Sequence of chain 1.A:
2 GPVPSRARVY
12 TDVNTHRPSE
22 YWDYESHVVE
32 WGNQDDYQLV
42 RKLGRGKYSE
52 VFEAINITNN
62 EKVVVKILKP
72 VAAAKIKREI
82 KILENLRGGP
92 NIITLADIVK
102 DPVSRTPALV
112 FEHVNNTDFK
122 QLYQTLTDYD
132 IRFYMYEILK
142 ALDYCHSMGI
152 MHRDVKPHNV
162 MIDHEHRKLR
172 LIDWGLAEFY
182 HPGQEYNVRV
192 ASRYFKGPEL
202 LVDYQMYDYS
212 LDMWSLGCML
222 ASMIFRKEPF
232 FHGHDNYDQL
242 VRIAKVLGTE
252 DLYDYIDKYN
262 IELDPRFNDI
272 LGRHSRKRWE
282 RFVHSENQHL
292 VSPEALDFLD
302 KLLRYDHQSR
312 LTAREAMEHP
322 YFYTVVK

The protein below binds the small molecule below.
Small molecule (SMILES): CCc1ccccc1-c1ccc(CNCCc2nc3ccccc3[nH]2)cc1C

Binding-site contacts:
Ligand atom C19 contacts residue GLY45 of chain 1.A at 3.6 Å.
Ligand atom C14 contacts residue PRO158 of chain 1.A at 3.5 Å (hydrophobic).
Ligand atom C4 contacts residue MET136 of chain 1.A at 3.7 Å (hydrophobic).
Ligand atom C17 contacts residue LEU44 of chain 1.A at 3.5 Å (hydrophobic).
Ligand atom C19 contacts residue VAL52 of chain 1.A at 3.7 Å (hydrophobic).
Ligand atom C21 contacts residue HIS159 of chain 1.A at 3.9 Å.
Ligand atom C13 contacts residue PRO158 of chain 1.A at 3.8 Å (hydrophobic).
Ligand atom C21 contacts residue MET162 of chain 1.A at 3.9 Å (hydrophobic).
Ligand atom C15 contacts residue HIS159 of chain 1.A at 3.5 Å.
Ligand atom C10 contacts residue VAL161 of chain 1.A at 3.4 Å (hydrophobic).
Ligand atom C18 contacts residue GLY45 of chain 1.A at 3.7 Å.
Ligand atom C24 contacts residue LEU123 of chain 1.A at 3.8 Å (hydrophobic).
Ligand atom C contacts residue PRO158 of chain 1.A at 3.9 Å (hydrophobic).
Ligand atom C17 contacts residue MET162 of chain 1.A at 3.8 Å (hydrophobic).
Ligand atom C14 contacts residue VAL161 of chain 1.A at 3.7 Å (hydrophobic).
Ligand atom C24 contacts residue TYR124 of chain 1.A at 3.6 Å (hydrophobic).
Ligand atom C14 contacts residue HIS159 of chain 1.A at 3.5 Å.
Ligand atom C10 contacts residue PRO158 of chain 1.A at 3.4 Å (hydrophobic).
Ligand atom C16 contacts residue MET162 of chain 1.A at 3.9 Å (hydrophobic).
Ligand atom C11 contacts residue VAL161 of chain 1.A at 3.8 Å (hydrophobic).
Ligand atom C12 contacts residue VAL161 of chain 1.A at 3.4 Å (hydrophobic).
Ligand atom C20 contacts residue MET162 of chain 1.A at 3.8 Å (hydrophobic).
Ligand atom C18 contacts residue LEU44 of chain 1.A at 3.3 Å (hydrophobic).
Ligand atom C2 contacts residue MET220 of chain 1.A at 3.7 Å (hydrophobic).
Ligand atom C contacts residue TYR124 of chain 1.A at 3.7 Å (hydrophobic).
Ligand atom C22 contacts residue LEU123 of chain 1.A at 3.8 Å (hydrophobic).
Ligand atom N contacts residue VAL161 of chain 1.A at 2.9 Å (h-bond).
Ligand atom C19 contacts residue MET162 of chain 1.A at 3.7 Å (hydrophobic).
Ligand atom C3 contacts residue MET224 of chain 1.A at 3.7 Å (hydrophobic).
Ligand atom C12 contacts residue LEU123 of chain 1.A at 3.8 Å (hydrophobic).
Ligand atom C13 contacts residue VAL161 of chain 1.A at 3.3 Å (hydrophobic).
Ligand atom C3 contacts residue MET220 of chain 1.A at 3.8 Å (hydrophobic).
Ligand atom C18 contacts residue MET162 of chain 1.A at 3.7 Å (hydrophobic).
Ligand atom C1 contacts residue PRO158 of chain 1.A at 3.3 Å (hydrophobic).
Ligand atom N contacts residue PRO158 of chain 1.A at 2.9 Å (h-bond).
Ligand atom C13 contacts residue PHE120 of chain 1.A at 3.8 Å (hydrophobic).
Ligand atom C contacts residue MET224 of chain 1.A at 3.9 Å (hydrophobic).
Ligand atom N2 contacts residue HIS159 of chain 1.A at 2.7 Å (h-bond).
Ligand atom C1 contacts residue MET220 of chain 1.A at 3.9 Å (hydrophobic).
Ligand atom C contacts residue MET220 of chain 1.A at 3.9 Å (hydrophobic).